The protein below binds the small molecule below.
Small molecule (SMILES): CC(=O)N[C@@H]1[C@@H](O)[C@H](O)[C@@H](CO)O[C@H]1O

Binding-site contacts:
Ligand atom O7 contacts residue GLN81 of chain 30.G at 3.9 Å.
Ligand atom C3 contacts residue ASN72 of chain 30.G at 4.0 Å.
Ligand atom C1 contacts residue ASN72 of chain 30.G at 1.5 Å.
Ligand atom O5 contacts residue THR74 of chain 30.G at 4.0 Å.
Ligand atom N2 contacts residue GLN81 of chain 30.G at 4.3 Å.
Ligand atom C4 contacts residue ASN72 of chain 30.G at 4.3 Å.
Ligand atom N2 contacts residue ASN72 of chain 30.G at 3.2 Å (h-bond).
Ligand atom C5 contacts residue ASN72 of chain 30.G at 3.7 Å.
Ligand atom C7 contacts residue GLN81 of chain 30.G at 3.8 Å.
Ligand atom C1 contacts residue ALA79 of chain 30.G at 4.3 Å (hydrophobic).
Ligand atom C7 contacts residue ASN72 of chain 30.G at 3.5 Å.
Ligand atom C6 contacts residue THR74 of chain 30.G at 3.7 Å.
Ligand atom C8 contacts residue GLN81 of chain 30.G at 3.2 Å.
Ligand atom C2 contacts residue ASN72 of chain 30.G at 2.6 Å.
Ligand atom C5 contacts residue THR74 of chain 30.G at 3.9 Å.
Ligand atom O5 contacts residue ASN72 of chain 30.G at 2.4 Å (h-bond).
Ligand atom O7 contacts residue ASN72 of chain 30.G at 3.3 Å (h-bond).

Sequence of chain 30.G:
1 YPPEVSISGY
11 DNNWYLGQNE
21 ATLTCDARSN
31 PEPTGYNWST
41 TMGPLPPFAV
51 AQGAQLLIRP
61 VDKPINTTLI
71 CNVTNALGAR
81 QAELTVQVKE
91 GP